Binding-site contacts:
Ligand atom N contacts residue GLY69 of chain 1.WA at 3.1 Å (h-bond).
Ligand atom CB contacts residue SER98 of chain 1.WA at 4.0 Å.
Ligand atom C5 contacts residue ILE146 of chain 1.WA at 3.6 Å (hydrophobic).
Ligand atom O1 contacts residue ILE71 of chain 1.WA at 2.8 Å (h-bond).
Ligand atom C contacts residue LEU126 of chain 1.WA at 3.8 Å (hydrophobic).
Ligand atom C contacts residue SER98 of chain 1.WA at 3.1 Å.
Ligand atom C contacts residue ILE71 of chain 1.WA at 3.6 Å (hydrophobic).
Ligand atom OXT contacts residue MET99 of chain 1.WA at 3.0 Å (h-bond).
Ligand atom OXT contacts residue GLY69 of chain 1.WA at 3.0 Å (h-bond).
Ligand atom O contacts residue PRO125 of chain 1.WA at 3.2 Å.
Ligand atom C2 contacts residue GLY127 of chain 1.WA at 3.9 Å.
Ligand atom CB contacts residue MET99 of chain 1.WA at 3.6 Å (hydrophobic).
Ligand atom OXT contacts residue SER98 of chain 1.WA at 2.9 Å.
Ligand atom CD2 contacts residue PRO125 of chain 1.WA at 3.4 Å (hydrophobic).
Ligand atom C3 contacts residue PHE147 of chain 1.IA at 4.0 Å (hydrophobic).
Ligand atom C4 contacts residue PHE143 of chain 1.WA at 3.7 Å (hydrophobic).
Ligand atom CD2 contacts residue HIS123 of chain 1.WA at 2.9 Å.
Ligand atom O contacts residue LEU126 of chain 1.WA at 2.7 Å (h-bond).
Ligand atom CD1 contacts residue MET150 of chain 1.WA at 4.0 Å (hydrophobic).
Ligand atom CA contacts residue LEU126 of chain 1.WA at 3.6 Å (hydrophobic).
Ligand atom C2 contacts residue LEU126 of chain 1.WA at 3.4 Å (hydrophobic).
Ligand atom C2 contacts residue PHE147 of chain 1.IA at 4.0 Å (hydrophobic).
Ligand atom C1 contacts residue LEU126 of chain 1.WA at 3.9 Å (hydrophobic).
Ligand atom N contacts residue ILE71 of chain 1.WA at 3.6 Å.
Ligand atom O contacts residue SER98 of chain 1.WA at 3.2 Å.
Ligand atom OXT contacts residue GLY68 of chain 1.WA at 3.6 Å.
Ligand atom C3 contacts residue PHE143 of chain 1.WA at 3.7 Å (hydrophobic).
Ligand atom CB contacts residue LEU126 of chain 1.WA at 3.7 Å (hydrophobic).
Ligand atom C contacts residue GLY69 of chain 1.WA at 3.7 Å.
Ligand atom C contacts residue MET99 of chain 1.WA at 3.9 Å (hydrophobic).
Ligand atom CD2 contacts residue GLN124 of chain 1.WA at 3.4 Å.
Ligand atom CB contacts residue GLY69 of chain 1.WA at 3.8 Å.
Ligand atom CA contacts residue SER98 of chain 1.WA at 4.0 Å.
Ligand atom C contacts residue LEU126 of chain 1.WA at 3.9 Å (hydrophobic).
Ligand atom N contacts residue LEU126 of chain 1.WA at 2.8 Å (h-bond).
Ligand atom C contacts residue HIS123 of chain 1.WA at 3.9 Å.
Ligand atom O contacts residue HIS123 of chain 1.WA at 3.2 Å (h-bond).
Ligand atom O1 contacts residue SER70 of chain 1.WA at 3.9 Å.
Ligand atom C contacts residue ILE71 of chain 1.WA at 4.0 Å (hydrophobic).
Ligand atom CA contacts residue GLY69 of chain 1.WA at 3.5 Å.

Sequence of chain 1.IA:
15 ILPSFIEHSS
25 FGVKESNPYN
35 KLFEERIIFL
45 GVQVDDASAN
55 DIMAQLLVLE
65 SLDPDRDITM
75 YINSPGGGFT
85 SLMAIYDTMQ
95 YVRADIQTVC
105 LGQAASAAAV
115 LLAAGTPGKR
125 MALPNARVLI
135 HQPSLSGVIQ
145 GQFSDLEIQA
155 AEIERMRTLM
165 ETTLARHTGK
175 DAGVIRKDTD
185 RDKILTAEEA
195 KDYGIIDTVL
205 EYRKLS

Sequence of chain 1.WA:
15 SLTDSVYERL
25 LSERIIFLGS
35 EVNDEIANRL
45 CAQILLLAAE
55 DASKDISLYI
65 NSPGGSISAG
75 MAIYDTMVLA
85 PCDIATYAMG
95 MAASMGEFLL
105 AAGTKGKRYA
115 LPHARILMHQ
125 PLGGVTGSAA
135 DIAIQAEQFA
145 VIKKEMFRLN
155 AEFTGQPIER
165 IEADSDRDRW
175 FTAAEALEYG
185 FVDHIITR

A protein and the small-molecule ligand that binds it are described below.
Small molecule (SMILES): CC(C)C[C@H](NC(=O)[C@H](CC(C)C)NC(=O)c1ccccc1)C(=O)O